Sequence of chain 1.A:
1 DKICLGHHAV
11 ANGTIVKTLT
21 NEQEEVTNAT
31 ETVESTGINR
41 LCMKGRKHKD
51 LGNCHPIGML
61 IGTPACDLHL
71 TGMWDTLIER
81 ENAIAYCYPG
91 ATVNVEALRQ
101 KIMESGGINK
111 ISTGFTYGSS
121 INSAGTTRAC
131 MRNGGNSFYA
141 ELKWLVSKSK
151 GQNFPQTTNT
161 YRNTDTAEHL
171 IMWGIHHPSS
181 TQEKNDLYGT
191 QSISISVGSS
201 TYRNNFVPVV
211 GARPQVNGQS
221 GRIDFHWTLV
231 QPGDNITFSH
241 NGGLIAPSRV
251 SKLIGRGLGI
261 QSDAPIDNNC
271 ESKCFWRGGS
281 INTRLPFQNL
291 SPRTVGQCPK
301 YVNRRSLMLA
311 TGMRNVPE

A protein and the small-molecule ligand that binds it are described below.
Small molecule (SMILES): CC(=O)N[C@@H]1[C@@H](O)[C@H](O)[C@@H](CO)O[C@H]1O

Binding-site contacts:
Ligand atom C2 contacts residue ASN82 of chain 1.F at 2.3 Å.
Ligand atom C7 contacts residue GLU104 of chain 1.A at 4.4 Å.
Ligand atom C7 contacts residue ASN79 of chain 1.F at 3.3 Å.
Ligand atom C4 contacts residue ASN82 of chain 1.F at 4.2 Å.
Ligand atom N2 contacts residue ASN82 of chain 1.F at 2.7 Å (h-bond).
Ligand atom O7 contacts residue GLU104 of chain 1.A at 3.2 Å (salt-bridge).
Ligand atom N2 contacts residue ASN79 of chain 1.F at 4.2 Å.
Ligand atom N2 contacts residue GLY78 of chain 1.F at 4.3 Å.
Ligand atom C5 contacts residue ASN82 of chain 1.F at 3.7 Å.
Ligand atom C8 contacts residue GLY78 of chain 1.F at 3.9 Å.
Ligand atom C1 contacts residue ASN82 of chain 1.F at 1.4 Å.
Ligand atom O7 contacts residue ASN79 of chain 1.F at 2.9 Å (h-bond).
Ligand atom O5 contacts residue ASN82 of chain 1.F at 2.4 Å (h-bond).
Ligand atom C7 contacts residue GLY78 of chain 1.F at 4.4 Å.
Ligand atom O7 contacts residue ASN82 of chain 1.F at 3.9 Å.
Ligand atom C8 contacts residue HIS75 of chain 1.F at 3.4 Å.
Ligand atom C7 contacts residue ASN82 of chain 1.F at 3.5 Å.
Ligand atom C3 contacts residue ASN82 of chain 1.F at 3.7 Å.
Ligand atom C7 contacts residue HIS75 of chain 1.F at 4.3 Å.
Ligand atom C8 contacts residue ASN79 of chain 1.F at 3.4 Å.
Ligand atom O7 contacts residue HIS75 of chain 1.F at 4.1 Å.

Sequence of chain 1.F:
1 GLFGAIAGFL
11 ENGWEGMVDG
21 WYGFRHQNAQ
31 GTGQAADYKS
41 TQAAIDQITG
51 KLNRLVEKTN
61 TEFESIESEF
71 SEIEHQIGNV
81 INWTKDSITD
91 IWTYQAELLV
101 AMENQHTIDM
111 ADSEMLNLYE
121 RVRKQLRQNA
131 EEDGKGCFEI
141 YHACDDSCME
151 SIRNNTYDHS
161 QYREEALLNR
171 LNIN